Binding-site contacts:
Ligand atom O15 contacts residue TRP420 of chain 1.D at 2.9 Å (h-bond).
Ligand atom C08 contacts residue TRP420 of chain 1.D at 4.0 Å (hydrophobic).
Ligand atom C09 contacts residue TRP420 of chain 1.D at 3.8 Å (hydrophobic).
Ligand atom C14 contacts residue HIS460 of chain 1.D at 3.9 Å.
Ligand atom C12 contacts residue ASN421 of chain 1.D at 3.6 Å.
Ligand atom C11 contacts residue HIS460 of chain 1.D at 4.1 Å.
Ligand atom C22 contacts residue PHE384 of chain 1.D at 4.0 Å (hydrophobic).
Ligand atom C12 contacts residue HIS425 of chain 1.D at 4.1 Å.
Ligand atom C08 contacts residue 3VV1 of chain 1.W at 3.7 Å.
Ligand atom C14 contacts residue TRP420 of chain 1.D at 4.0 Å (hydrophobic).
Ligand atom C03 contacts residue PHE479 of chain 1.D at 3.8 Å (hydrophobic).
Ligand atom N16 contacts residue ASN421 of chain 1.D at 4.0 Å.
Ligand atom C12 contacts residue VAL424 of chain 1.D at 3.7 Å (hydrophobic).
Ligand atom N16 contacts residue OLA1 of chain 1.V at 3.7 Å.
Ligand atom C07 contacts residue 3VV1 of chain 1.W at 4.0 Å.
Ligand atom C31 contacts residue HIS460 of chain 1.D at 3.9 Å.
Ligand atom C05 contacts residue TRP420 of chain 1.D at 4.0 Å (hydrophobic).
Ligand atom C19 contacts residue TRP420 of chain 1.D at 4.1 Å (hydrophobic).
Ligand atom C21 contacts residue THR380 of chain 1.D at 3.9 Å.
Ligand atom N29 contacts residue HIS460 of chain 1.D at 3.8 Å.
Ligand atom N13 contacts residue HIS460 of chain 1.D at 3.3 Å (h-bond).
Ligand atom C28 contacts residue HIS460 of chain 1.D at 4.1 Å.
Ligand atom C04 contacts residue TRP420 of chain 1.D at 3.8 Å (hydrophobic).
Ligand atom C30 contacts residue PHE254 of chain 1.D at 4.1 Å (hydrophobic).
Ligand atom C01 contacts residue TRP420 of chain 1.D at 3.2 Å (hydrophobic).
Ligand atom C26 contacts residue HIS460 of chain 1.D at 3.8 Å.
Ligand atom N16 contacts residue HIS460 of chain 1.D at 3.7 Å.
Ligand atom C07 contacts residue TYR417 of chain 1.D at 4.0 Å (hydrophobic).
Ligand atom C14 contacts residue ASN421 of chain 1.D at 3.4 Å.
Ligand atom C11 contacts residue SER456 of chain 1.D at 3.4 Å.
Ligand atom C02 contacts residue TRP420 of chain 1.D at 4.0 Å (hydrophobic).
Ligand atom C08 contacts residue TYR416 of chain 1.D at 4.1 Å (hydrophobic).
Ligand atom C17 contacts residue ASN421 of chain 1.D at 3.8 Å.
Ligand atom C11 contacts residue 3VV1 of chain 1.W at 3.7 Å.
Ligand atom C11 contacts residue LEU428 of chain 1.D at 4.1 Å (hydrophobic).
Ligand atom C19 contacts residue ASN421 of chain 1.D at 3.8 Å.
Ligand atom C20 contacts residue THR380 of chain 1.D at 3.8 Å.
Ligand atom C21 contacts residue PHE384 of chain 1.D at 3.7 Å (hydrophobic).
Ligand atom C27 contacts residue HIS460 of chain 1.D at 3.7 Å.
Ligand atom O15 contacts residue ASN421 of chain 1.D at 2.4 Å (h-bond).

Sequence of chain 1.D:
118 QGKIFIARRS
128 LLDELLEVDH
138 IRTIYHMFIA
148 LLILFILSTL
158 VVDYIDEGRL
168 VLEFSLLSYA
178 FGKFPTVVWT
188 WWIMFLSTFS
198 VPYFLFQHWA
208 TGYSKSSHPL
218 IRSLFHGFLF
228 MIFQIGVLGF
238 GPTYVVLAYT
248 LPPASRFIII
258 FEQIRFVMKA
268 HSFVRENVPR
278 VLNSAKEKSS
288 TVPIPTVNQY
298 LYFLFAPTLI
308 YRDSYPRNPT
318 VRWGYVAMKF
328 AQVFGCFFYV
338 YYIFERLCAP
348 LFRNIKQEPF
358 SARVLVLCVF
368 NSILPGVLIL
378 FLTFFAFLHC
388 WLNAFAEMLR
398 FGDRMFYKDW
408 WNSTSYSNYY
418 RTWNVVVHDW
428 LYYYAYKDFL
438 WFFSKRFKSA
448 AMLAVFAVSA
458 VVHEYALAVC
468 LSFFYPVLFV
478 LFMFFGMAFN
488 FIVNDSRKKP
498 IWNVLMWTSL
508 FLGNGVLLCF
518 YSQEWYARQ

A small-molecule ligand and the protein it binds are described below.
Small molecule (SMILES): CC(C)c1cccc(C(C)C)c1NC(=O)NCC1(c2ccc(N(C)C)cc2)CCCC1